This protein binds this small molecule.
Small molecule (SMILES): CC(=O)N[C@@H]1[C@@H](O)[C@H](O)[C@@H](CO)O[C@H]1O

Sequence of chain 1.D:
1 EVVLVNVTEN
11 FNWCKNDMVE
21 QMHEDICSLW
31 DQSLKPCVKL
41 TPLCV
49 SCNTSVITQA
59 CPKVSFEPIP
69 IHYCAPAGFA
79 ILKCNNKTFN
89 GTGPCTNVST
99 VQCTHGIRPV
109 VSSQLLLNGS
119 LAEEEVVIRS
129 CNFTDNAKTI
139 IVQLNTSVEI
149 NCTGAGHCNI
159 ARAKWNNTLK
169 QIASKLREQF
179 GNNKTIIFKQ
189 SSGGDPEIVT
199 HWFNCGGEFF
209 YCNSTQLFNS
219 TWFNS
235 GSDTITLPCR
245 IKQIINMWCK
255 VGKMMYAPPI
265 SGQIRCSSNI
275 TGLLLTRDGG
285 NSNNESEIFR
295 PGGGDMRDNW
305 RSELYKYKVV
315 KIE

Binding-site contacts:
Ligand atom O5 contacts residue PHE87 of chain 1.D at 4.0 Å.
Ligand atom O3 contacts residue ASN84 of chain 1.D at 4.2 Å.
Ligand atom C7 contacts residue ASN84 of chain 1.D at 3.0 Å.
Ligand atom O7 contacts residue THR94 of chain 1.D at 2.8 Å (h-bond).
Ligand atom N2 contacts residue THR94 of chain 1.D at 4.5 Å.
Ligand atom C6 contacts residue ASN88 of chain 1.D at 3.9 Å.
Ligand atom C7 contacts residue THR94 of chain 1.D at 3.7 Å.
Ligand atom C8 contacts residue ASN84 of chain 1.D at 3.5 Å.
Ligand atom C2 contacts residue ASN84 of chain 1.D at 2.0 Å.
Ligand atom O4 contacts residue NAG1 of chain 1.X at 3.4 Å (h-bond).
Ligand atom C5 contacts residue THR86 of chain 1.D at 4.0 Å.
Ligand atom C4 contacts residue ASN84 of chain 1.D at 3.8 Å.
Ligand atom O7 contacts residue ASN95 of chain 1.D at 4.5 Å.
Ligand atom O6 contacts residue ASN88 of chain 1.D at 2.9 Å (h-bond).
Ligand atom O7 contacts residue ASN84 of chain 1.D at 3.1 Å (h-bond).
Ligand atom C6 contacts residue THR86 of chain 1.D at 3.9 Å.
Ligand atom N2 contacts residue ASN84 of chain 1.D at 2.7 Å (h-bond).
Ligand atom O6 contacts residue NAG1 of chain 1.X at 3.4 Å (h-bond).
Ligand atom O6 contacts residue THR86 of chain 1.D at 3.9 Å.
Ligand atom C1 contacts residue ASN84 of chain 1.D at 1.4 Å.
Ligand atom O5 contacts residue THR86 of chain 1.D at 3.3 Å (h-bond).
Ligand atom O6 contacts residue PHE87 of chain 1.D at 4.5 Å.
Ligand atom C3 contacts residue ASN84 of chain 1.D at 3.4 Å.
Ligand atom O5 contacts residue ASN84 of chain 1.D at 2.4 Å (h-bond).
Ligand atom C1 contacts residue THR86 of chain 1.D at 4.0 Å.
Ligand atom C5 contacts residue ASN84 of chain 1.D at 3.6 Å.
Ligand atom C4 contacts residue NAG1 of chain 1.X at 3.8 Å.
Ligand atom C6 contacts residue NAG1 of chain 1.X at 4.2 Å.